Binding-site contacts:
Ligand atom O3 contacts residue TYR242 of chain 1.B at 3.5 Å.
Ligand atom C6 contacts residue GLN262 of chain 1.B at 3.9 Å.
Ligand atom C3 contacts residue ILE260 of chain 1.B at 4.4 Å (hydrophobic).
Ligand atom O2 contacts residue ARG240 of chain 1.B at 4.3 Å.
Ligand atom O2 contacts residue ALA241 of chain 1.B at 2.7 Å (h-bond).
Ligand atom C6 contacts residue ILE260 of chain 1.A at 3.0 Å (hydrophobic).
Ligand atom C5 contacts residue GLN262 of chain 1.B at 3.8 Å.
Ligand atom O4 contacts residue GLN262 of chain 1.A at 4.0 Å.
Ligand atom O6 contacts residue TYR242 of chain 1.A at 3.0 Å.
Ligand atom C6 contacts residue TRP261 of chain 1.A at 4.4 Å (hydrophobic).
Ligand atom O4 contacts residue GLN262 of chain 1.B at 3.8 Å.
Ligand atom C3 contacts residue ARG240 of chain 1.B at 4.4 Å.
Ligand atom O4 contacts residue ILE260 of chain 1.B at 3.6 Å.
Ligand atom O6 contacts residue GLN262 of chain 1.B at 2.9 Å.
Ligand atom O2 contacts residue TYR242 of chain 1.B at 3.5 Å.
Ligand atom C4 contacts residue GLN262 of chain 1.B at 4.4 Å.
Ligand atom C2 contacts residue ARG240 of chain 1.A at 3.9 Å.
Ligand atom O5 contacts residue ARG240 of chain 1.A at 4.2 Å.
Ligand atom O5 contacts residue ALA241 of chain 1.A at 3.8 Å.
Ligand atom C1 contacts residue ARG240 of chain 1.B at 3.8 Å.
Ligand atom C3 contacts residue TYR242 of chain 1.B at 4.2 Å (hydrophobic).
Ligand atom O3 contacts residue ALA241 of chain 1.B at 3.7 Å.
Ligand atom C6 contacts residue TYR242 of chain 1.A at 3.5 Å (hydrophobic).
Ligand atom C3 contacts residue GLN262 of chain 1.A at 4.2 Å.
Ligand atom O6 contacts residue ILE260 of chain 1.A at 3.4 Å.
Ligand atom O3 contacts residue GLN262 of chain 1.A at 3.7 Å.
Ligand atom O4 contacts residue TRP261 of chain 1.B at 4.4 Å.
Ligand atom O5 contacts residue TYR242 of chain 1.A at 4.2 Å.
Ligand atom C6 contacts residue ALA241 of chain 1.A at 3.9 Å (hydrophobic).
Ligand atom O2 contacts residue ARG240 of chain 1.A at 3.8 Å.
Ligand atom O6 contacts residue ALA241 of chain 1.A at 4.4 Å.
Ligand atom C1 contacts residue ARG240 of chain 1.A at 4.2 Å.
Ligand atom C2 contacts residue TYR242 of chain 1.B at 4.2 Å (hydrophobic).
Ligand atom C5 contacts residue ILE260 of chain 1.A at 4.3 Å (hydrophobic).
Ligand atom C1 contacts residue ALA241 of chain 1.B at 4.4 Å (hydrophobic).
Ligand atom C2 contacts residue ALA241 of chain 1.B at 4.0 Å (hydrophobic).
Ligand atom O4 contacts residue ILE260 of chain 1.A at 4.0 Å.
Ligand atom C4 contacts residue GLN262 of chain 1.A at 3.7 Å.
Ligand atom O3 contacts residue ILE260 of chain 1.B at 3.5 Å (h-bond).
Ligand atom C3 contacts residue ALA241 of chain 1.B at 3.9 Å (hydrophobic).

Sequence of chain 1.A:
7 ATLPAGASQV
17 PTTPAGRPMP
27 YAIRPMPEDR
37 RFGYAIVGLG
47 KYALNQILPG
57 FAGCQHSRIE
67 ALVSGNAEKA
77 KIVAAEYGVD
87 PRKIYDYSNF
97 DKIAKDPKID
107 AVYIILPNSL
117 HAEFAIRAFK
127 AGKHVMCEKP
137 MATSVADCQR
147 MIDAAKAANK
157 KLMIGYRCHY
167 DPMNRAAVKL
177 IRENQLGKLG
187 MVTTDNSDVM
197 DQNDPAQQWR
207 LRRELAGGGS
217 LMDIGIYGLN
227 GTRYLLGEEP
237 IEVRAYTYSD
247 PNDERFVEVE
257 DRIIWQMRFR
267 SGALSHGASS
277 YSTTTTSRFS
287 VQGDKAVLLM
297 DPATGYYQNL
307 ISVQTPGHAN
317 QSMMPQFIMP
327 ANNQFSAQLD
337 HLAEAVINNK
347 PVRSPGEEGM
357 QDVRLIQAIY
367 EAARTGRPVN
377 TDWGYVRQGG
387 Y

The small molecule below binds the protein below.
Small molecule (SMILES): OC[C@H]1O[C@H](O)[C@H](O)[C@@H](O)[C@@H]1O

Sequence of chain 1.B:
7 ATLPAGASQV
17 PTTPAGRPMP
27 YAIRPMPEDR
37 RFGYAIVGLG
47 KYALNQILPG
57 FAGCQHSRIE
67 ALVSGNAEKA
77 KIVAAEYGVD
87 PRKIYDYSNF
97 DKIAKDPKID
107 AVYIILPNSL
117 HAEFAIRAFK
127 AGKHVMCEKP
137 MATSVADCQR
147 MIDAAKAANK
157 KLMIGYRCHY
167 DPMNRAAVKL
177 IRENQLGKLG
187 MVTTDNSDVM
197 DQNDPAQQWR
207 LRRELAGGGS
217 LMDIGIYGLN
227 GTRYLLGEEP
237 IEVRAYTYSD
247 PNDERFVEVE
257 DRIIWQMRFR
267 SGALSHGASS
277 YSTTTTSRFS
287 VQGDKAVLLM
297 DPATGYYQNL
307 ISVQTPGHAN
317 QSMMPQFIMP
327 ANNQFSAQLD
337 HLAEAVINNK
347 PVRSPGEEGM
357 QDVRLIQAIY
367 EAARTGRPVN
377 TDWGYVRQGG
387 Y